This small molecule binds to this protein.
Small molecule (SMILES): CC(=O)N[C@H]1[C@H](O[C@H]2[C@H](O)[C@@H](NC(C)=O)CO[C@@H]2CO)O[C@H](CO)[C@@H](O[C@@H]2O[C@H](CO[C@H]3O[C@H](CO[C@H]4O[C@H](CO)[C@@H](O)[C@H](O)[C@@H]4O)[C@@H](O)[C@H](O[C@H]4O[C@H](CO)[C@@H](O)[C@H](O)[C@@H]4O)[C@@H]3O)[C@@H](O)[C@H](O[C@H]3O[C@H](CO)[C@@H](O)[C@H](O)[C@@H]3O[C@H]3O[C@H](CO)[C@@H](O)[C@H](O)[C@@H]3O[C@H]3O[C@H](CO)[C@@H](O)[C@H](O)[C@@H]3O)[C@@H]2O)[C@@H]1O

Sequence of chain 3.C:
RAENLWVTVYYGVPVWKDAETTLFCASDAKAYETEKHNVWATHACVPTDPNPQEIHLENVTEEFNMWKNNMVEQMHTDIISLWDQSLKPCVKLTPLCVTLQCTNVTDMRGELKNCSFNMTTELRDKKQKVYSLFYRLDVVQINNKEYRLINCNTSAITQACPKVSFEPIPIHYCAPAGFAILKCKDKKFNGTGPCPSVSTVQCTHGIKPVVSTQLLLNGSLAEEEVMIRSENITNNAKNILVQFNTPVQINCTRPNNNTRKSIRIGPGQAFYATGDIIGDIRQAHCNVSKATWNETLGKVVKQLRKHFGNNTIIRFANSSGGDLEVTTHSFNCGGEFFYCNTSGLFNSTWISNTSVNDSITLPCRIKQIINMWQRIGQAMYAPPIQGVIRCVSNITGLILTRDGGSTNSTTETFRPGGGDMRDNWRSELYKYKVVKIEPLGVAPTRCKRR

Binding-site contacts:
Ligand atom O7 contacts residue ASN272 of chain 3.C at 3.7 Å.
Ligand atom O7 contacts residue MAN5 of chain 3.N at 2.3 Å (h-bond).
Ligand atom C7 contacts residue ALA57 of chain 3.A at 3.8 Å (hydrophobic).
Ligand atom C8 contacts residue SER58 of chain 3.A at 3.2 Å.
Ligand atom C3 contacts residue ASN272 of chain 3.C at 3.8 Å.
Ligand atom N2 contacts residue ALA57 of chain 3.A at 2.8 Å (h-bond).
Ligand atom O3 contacts residue HIS55 of chain 3.A at 3.2 Å (h-bond).
Ligand atom O5 contacts residue ASN272 of chain 3.C at 2.3 Å (h-bond).
Ligand atom O4 contacts residue ARG275 of chain 3.C at 3.2 Å (salt-bridge).
Ligand atom O2 contacts residue HIS55 of chain 3.A at 4.0 Å.
Ligand atom O5 contacts residue MAN6 of chain 3.N at 4.0 Å.
Ligand atom C6 contacts residue SER28 of chain 3.A at 3.4 Å.
Ligand atom O4 contacts residue THR81 of chain 3.A at 3.5 Å (h-bond).
Ligand atom C4 contacts residue PRO82 of chain 3.A at 4.0 Å (hydrophobic).
Ligand atom C6 contacts residue CYS32 of chain 3.A at 4.0 Å (hydrophobic).
Ligand atom C7 contacts residue ASN272 of chain 3.C at 3.5 Å.
Ligand atom C2 contacts residue ALA57 of chain 3.A at 3.3 Å (hydrophobic).
Ligand atom O4 contacts residue HIS55 of chain 3.A at 3.8 Å.
Ligand atom C1 contacts residue ASN272 of chain 3.C at 1.4 Å.
Ligand atom C7 contacts residue MAN5 of chain 3.N at 3.1 Å.
Ligand atom O3 contacts residue ALA57 of chain 3.A at 3.4 Å (h-bond).
Ligand atom O7 contacts residue GLY410 of chain 3.C at 4.0 Å.
Ligand atom O5 contacts residue THR81 of chain 3.A at 3.6 Å.
Ligand atom O2 contacts residue MAN6 of chain 3.N at 3.7 Å.
Ligand atom C2 contacts residue ASN272 of chain 3.C at 2.5 Å.
Ligand atom N2 contacts residue ASN272 of chain 3.C at 2.9 Å (h-bond).
Ligand atom C1 contacts residue ALA57 of chain 3.A at 4.0 Å (hydrophobic).
Ligand atom O6 contacts residue SER28 of chain 3.A at 3.0 Å.
Ligand atom C8 contacts residue ALA57 of chain 3.A at 4.0 Å (hydrophobic).
Ligand atom C6 contacts residue HIS55 of chain 3.A at 3.4 Å.
Ligand atom C3 contacts residue ALA57 of chain 3.A at 4.0 Å (hydrophobic).
Ligand atom C5 contacts residue ASN272 of chain 3.C at 3.6 Å.
Ligand atom C7 contacts residue ALA30 of chain 3.A at 3.7 Å (hydrophobic).
Ligand atom C6 contacts residue PRO82 of chain 3.A at 4.0 Å (hydrophobic).
Ligand atom C8 contacts residue MAN5 of chain 3.N at 3.2 Å.
Ligand atom O3 contacts residue CYS56 of chain 3.A at 3.7 Å.
Ligand atom O7 contacts residue ALA30 of chain 3.A at 2.7 Å (h-bond).
Ligand atom C5 contacts residue HIS55 of chain 3.A at 3.7 Å.
Ligand atom O4 contacts residue ALA30 of chain 3.A at 3.9 Å.
Ligand atom O2 contacts residue THR81 of chain 3.A at 2.9 Å (h-bond).

Sequence of chain 3.A:
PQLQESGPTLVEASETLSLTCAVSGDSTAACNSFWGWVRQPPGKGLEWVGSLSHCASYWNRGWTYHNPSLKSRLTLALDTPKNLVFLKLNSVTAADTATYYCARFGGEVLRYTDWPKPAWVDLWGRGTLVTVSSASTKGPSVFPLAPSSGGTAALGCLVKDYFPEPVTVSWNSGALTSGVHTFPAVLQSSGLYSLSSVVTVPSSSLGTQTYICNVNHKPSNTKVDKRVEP